Sequence of chain 1.A:
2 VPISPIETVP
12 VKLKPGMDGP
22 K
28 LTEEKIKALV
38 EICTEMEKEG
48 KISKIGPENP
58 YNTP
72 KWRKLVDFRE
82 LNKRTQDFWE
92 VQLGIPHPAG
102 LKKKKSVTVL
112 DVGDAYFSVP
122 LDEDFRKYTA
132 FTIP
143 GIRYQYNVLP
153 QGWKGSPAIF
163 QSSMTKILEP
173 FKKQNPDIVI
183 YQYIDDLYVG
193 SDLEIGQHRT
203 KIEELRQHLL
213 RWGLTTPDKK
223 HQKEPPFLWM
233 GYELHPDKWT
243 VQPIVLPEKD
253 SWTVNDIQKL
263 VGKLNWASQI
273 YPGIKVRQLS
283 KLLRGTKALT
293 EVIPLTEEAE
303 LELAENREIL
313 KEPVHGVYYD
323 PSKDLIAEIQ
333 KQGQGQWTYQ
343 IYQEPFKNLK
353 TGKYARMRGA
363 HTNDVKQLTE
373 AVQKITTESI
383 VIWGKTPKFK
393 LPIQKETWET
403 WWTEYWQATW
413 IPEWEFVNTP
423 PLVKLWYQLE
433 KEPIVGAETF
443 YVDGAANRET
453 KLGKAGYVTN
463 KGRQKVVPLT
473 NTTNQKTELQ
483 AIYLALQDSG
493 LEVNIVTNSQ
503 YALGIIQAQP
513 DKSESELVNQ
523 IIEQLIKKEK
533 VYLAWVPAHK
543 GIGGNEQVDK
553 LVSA

Binding-site contacts:
Ligand atom C19 contacts residue HIS237 of chain 1.A at 3.6 Å.
Ligand atom C22 contacts residue PHE229 of chain 1.A at 3.8 Å (hydrophobic).
Ligand atom C15 contacts residue LYS105 of chain 1.A at 3.5 Å.
Ligand atom N5 contacts residue LEU236 of chain 1.A at 2.9 Å (h-bond).
Ligand atom C6 contacts residue TYR183 of chain 1.A at 3.6 Å (hydrophobic).
Ligand atom C17 contacts residue LEU102 of chain 1.A at 3.5 Å (hydrophobic).
Ligand atom N2 contacts residue LYS103 of chain 1.A at 3.3 Å (salt-bridge).
Ligand atom C21 contacts residue LEU236 of chain 1.A at 3.5 Å (hydrophobic).
Ligand atom C4 contacts residue TYR190 of chain 1.A at 3.8 Å (hydrophobic).
Ligand atom C1 contacts residue TYR183 of chain 1.A at 3.7 Å (hydrophobic).
Ligand atom N2 contacts residue LEU102 of chain 1.A at 3.8 Å.
Ligand atom N6 contacts residue PHE229 of chain 1.A at 3.4 Å.
Ligand atom C13 contacts residue VAL108 of chain 1.A at 3.8 Å (hydrophobic).
Ligand atom N1 contacts residue TYR183 of chain 1.A at 3.9 Å.
Ligand atom C7 contacts residue TYR183 of chain 1.A at 3.7 Å (hydrophobic).
Ligand atom C15 contacts residue LYS103 of chain 1.A at 3.2 Å.
Ligand atom C21 contacts residue TRP231 of chain 1.A at 3.9 Å (hydrophobic).
Ligand atom N5 contacts residue VAL108 of chain 1.A at 3.3 Å.
Ligand atom C12 contacts residue LYS103 of chain 1.A at 3.8 Å.
Ligand atom C2 contacts residue TYR183 of chain 1.A at 3.9 Å (hydrophobic).
Ligand atom N6 contacts residue TRP231 of chain 1.A at 3.4 Å.
Ligand atom N4 contacts residue LEU102 of chain 1.A at 3.2 Å.
Ligand atom C9 contacts residue VAL181 of chain 1.A at 3.9 Å (hydrophobic).
Ligand atom C19 contacts residue LEU236 of chain 1.A at 3.5 Å (hydrophobic).
Ligand atom C22 contacts residue TRP231 of chain 1.A at 3.6 Å (hydrophobic).
Ligand atom C10 contacts residue VAL181 of chain 1.A at 3.7 Å (hydrophobic).
Ligand atom C12 contacts residue LEU102 of chain 1.A at 3.6 Å (hydrophobic).
Ligand atom N5 contacts residue PHE229 of chain 1.A at 3.3 Å.
Ligand atom C20 contacts residue TYR190 of chain 1.A at 3.5 Å (hydrophobic).
Ligand atom C14 contacts residue VAL108 of chain 1.A at 3.4 Å (hydrophobic).
Ligand atom C22 contacts residue TYR190 of chain 1.A at 3.3 Å (hydrophobic).
Ligand atom C16 contacts residue LYS103 of chain 1.A at 3.4 Å.
Ligand atom N6 contacts residue TYR190 of chain 1.A at 3.4 Å (h-bond).
Ligand atom C18 contacts residue TYR320 of chain 1.A at 3.8 Å (hydrophobic).
Ligand atom C18 contacts residue LEU236 of chain 1.A at 3.9 Å (hydrophobic).
Ligand atom C14 contacts residue LYS105 of chain 1.A at 3.7 Å.
Ligand atom C5 contacts residue TYR183 of chain 1.A at 3.9 Å (hydrophobic).
Ligand atom N4 contacts residue LYS103 of chain 1.A at 2.8 Å (salt-bridge).
Ligand atom C19 contacts residue VAL108 of chain 1.A at 3.6 Å (hydrophobic).
Ligand atom N5 contacts residue HIS237 of chain 1.A at 3.8 Å.

This small molecule binds to this protein.
Small molecule (SMILES): Cc1cc(/C=C/C#N)cc(C)c1Nc1ccnc(Nc2ccc(C#N)cc2)n1

Sequence of chain 1.B:
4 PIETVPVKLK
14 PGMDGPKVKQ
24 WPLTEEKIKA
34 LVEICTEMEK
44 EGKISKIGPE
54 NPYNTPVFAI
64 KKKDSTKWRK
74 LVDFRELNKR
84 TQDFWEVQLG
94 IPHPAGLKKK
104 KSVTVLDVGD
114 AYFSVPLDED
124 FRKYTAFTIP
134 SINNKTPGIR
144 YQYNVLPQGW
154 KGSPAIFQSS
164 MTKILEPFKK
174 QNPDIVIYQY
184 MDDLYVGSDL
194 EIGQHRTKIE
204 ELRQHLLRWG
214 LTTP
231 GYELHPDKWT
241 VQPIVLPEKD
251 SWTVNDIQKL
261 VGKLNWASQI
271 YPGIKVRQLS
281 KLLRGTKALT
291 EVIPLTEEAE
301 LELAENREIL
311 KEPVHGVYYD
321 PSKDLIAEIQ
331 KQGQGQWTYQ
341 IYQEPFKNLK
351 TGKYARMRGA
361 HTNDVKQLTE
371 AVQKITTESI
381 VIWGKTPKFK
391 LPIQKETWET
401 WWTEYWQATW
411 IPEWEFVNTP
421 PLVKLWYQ